Binding-site contacts:
Ligand atom N6 contacts residue PRO163 of chain 2.A at 3.3 Å (h-bond).
Ligand atom C3' contacts residue GLU107 of chain 2.A at 3.5 Å.
Ligand atom C5 contacts residue ILE108 of chain 2.A at 3.7 Å (hydrophobic).
Ligand atom N6 contacts residue THR166 of chain 2.A at 3.4 Å (h-bond).
Ligand atom C8 contacts residue ALA164 of chain 2.A at 3.6 Å (hydrophobic).
Ligand atom S5' contacts residue 4ZY1 of chain 2.E at 3.8 Å.
Ligand atom CS contacts residue ASP87 of chain 2.A at 3.6 Å.
Ligand atom C1' contacts residue GLU107 of chain 2.A at 3.4 Å.
Ligand atom N7 contacts residue ALA164 of chain 2.A at 3.0 Å (h-bond).
Ligand atom O4' contacts residue ASP156 of chain 2.A at 3.8 Å.
Ligand atom N7 contacts residue PRO163 of chain 2.A at 3.2 Å.
Ligand atom O2' contacts residue ILE108 of chain 2.A at 3.8 Å.
Ligand atom N6 contacts residue LEU167 of chain 2.A at 3.7 Å.
Ligand atom S5' contacts residue GLY85 of chain 2.A at 3.6 Å.
Ligand atom S5' contacts residue ASP87 of chain 2.A at 3.4 Å (salt-bridge).
Ligand atom O3' contacts residue VAL112 of chain 2.A at 3.5 Å.
Ligand atom S5' contacts residue ASP156 of chain 2.A at 3.6 Å (salt-bridge).
Ligand atom C4' contacts residue GLY85 of chain 2.A at 3.6 Å.
Ligand atom O2' contacts residue GLU107 of chain 2.A at 2.7 Å (salt-bridge).
Ligand atom C8 contacts residue SER158 of chain 2.A at 3.3 Å.
Ligand atom C5' contacts residue SER157 of chain 2.A at 3.6 Å.
Ligand atom O4' contacts residue GLY84 of chain 2.A at 3.6 Å.
Ligand atom CS contacts residue GLN53 of chain 2.A at 3.4 Å.
Ligand atom C4' contacts residue GLU107 of chain 2.A at 3.5 Å.
Ligand atom O4' contacts residue SER158 of chain 2.A at 3.5 Å (h-bond).
Ligand atom C4' contacts residue ASP156 of chain 2.A at 3.7 Å.
Ligand atom O3' contacts residue GLU107 of chain 2.A at 2.7 Å (salt-bridge).
Ligand atom O2' contacts residue ASP109 of chain 2.A at 3.8 Å.
Ligand atom C2' contacts residue GLU107 of chain 2.A at 3.4 Å.
Ligand atom C2 contacts residue ILE108 of chain 2.A at 3.4 Å (hydrophobic).
Ligand atom C5' contacts residue ASP156 of chain 2.A at 3.1 Å.
Ligand atom C6 contacts residue ASP138 of chain 2.A at 3.7 Å.
Ligand atom N6 contacts residue ASP138 of chain 2.A at 2.8 Å (salt-bridge).
Ligand atom N1 contacts residue ALA139 of chain 2.A at 3.0 Å (h-bond).
Ligand atom C2 contacts residue CYS106 of chain 2.A at 3.5 Å (hydrophobic).
Ligand atom C5' contacts residue SER158 of chain 2.A at 3.4 Å.
Ligand atom C4 contacts residue ILE108 of chain 2.A at 3.6 Å (hydrophobic).
Ligand atom N3 contacts residue GLY84 of chain 2.A at 3.6 Å.
Ligand atom N3 contacts residue ILE108 of chain 2.A at 3.3 Å (h-bond).
Ligand atom O2' contacts residue GLN32 of chain 2.A at 3.0 Å (h-bond).

A protein and the small-molecule ligand that binds it are described below.
Small molecule (SMILES): CSC[C@H]1O[C@@H](n2cnc3c(N)ncnc32)[C@H](O)[C@@H]1O

Sequence of chain 2.A:
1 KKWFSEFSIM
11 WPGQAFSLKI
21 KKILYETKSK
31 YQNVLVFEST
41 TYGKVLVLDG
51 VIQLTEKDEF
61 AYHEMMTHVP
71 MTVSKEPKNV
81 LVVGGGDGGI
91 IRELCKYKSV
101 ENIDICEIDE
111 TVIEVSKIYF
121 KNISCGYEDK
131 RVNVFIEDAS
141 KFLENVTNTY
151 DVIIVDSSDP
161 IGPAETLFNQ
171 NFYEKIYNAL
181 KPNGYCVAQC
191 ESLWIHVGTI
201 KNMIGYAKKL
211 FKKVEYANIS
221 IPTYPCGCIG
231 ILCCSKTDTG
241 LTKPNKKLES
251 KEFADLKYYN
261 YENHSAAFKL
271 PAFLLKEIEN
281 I